Sequence of chain 1.C:
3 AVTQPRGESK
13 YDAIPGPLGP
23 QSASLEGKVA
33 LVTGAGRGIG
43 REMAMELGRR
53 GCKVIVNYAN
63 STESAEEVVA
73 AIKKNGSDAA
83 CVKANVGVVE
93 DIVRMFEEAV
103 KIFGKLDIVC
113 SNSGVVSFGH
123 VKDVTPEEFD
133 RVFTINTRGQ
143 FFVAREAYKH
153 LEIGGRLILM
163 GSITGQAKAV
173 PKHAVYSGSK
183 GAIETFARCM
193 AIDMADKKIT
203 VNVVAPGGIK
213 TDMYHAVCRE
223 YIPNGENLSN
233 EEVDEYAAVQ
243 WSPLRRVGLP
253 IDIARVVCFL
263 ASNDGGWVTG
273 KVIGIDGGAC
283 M

A protein and the small-molecule ligand that binds it are described below.
Small molecule (SMILES): O=C1CCc2cccc3c2N1CC3

Binding-site contacts:
Ligand atom C13 contacts residue TYR216 of chain 1.C at 3.9 Å (hydrophobic).
Ligand atom C7 contacts residue NDP1 of chain 1.I at 3.5 Å.
Ligand atom C6 contacts residue TYR223 of chain 1.C at 4.0 Å (hydrophobic).
Ligand atom C14 contacts residue CYS220 of chain 1.C at 4.0 Å (hydrophobic).
Ligand atom C5 contacts residue TYR223 of chain 1.C at 3.4 Å (hydrophobic).
Ligand atom C11 contacts residue THR166 of chain 1.C at 3.7 Å.
Ligand atom C2 contacts residue TYR223 of chain 1.C at 3.6 Å (hydrophobic).
Ligand atom C7 contacts residue TYR223 of chain 1.C at 3.6 Å (hydrophobic).
Ligand atom C5 contacts residue NDP1 of chain 1.I at 3.4 Å.
Ligand atom C1 contacts residue GLY210 of chain 1.C at 3.4 Å.
Ligand atom C7 contacts residue TYR178 of chain 1.C at 3.9 Å (hydrophobic).
Ligand atom C12 contacts residue TYR223 of chain 1.C at 3.9 Å (hydrophobic).
Ligand atom C3 contacts residue NDP1 of chain 1.I at 3.5 Å.
Ligand atom O10 contacts residue SER164 of chain 1.C at 2.6 Å (h-bond).
Ligand atom C12 contacts residue ILE165 of chain 1.C at 3.6 Å (hydrophobic).
Ligand atom C11 contacts residue ILE165 of chain 1.C at 3.5 Å (hydrophobic).
Ligand atom C3 contacts residue TYR223 of chain 1.C at 3.4 Å (hydrophobic).
Ligand atom C9 contacts residue NDP1 of chain 1.I at 3.4 Å.
Ligand atom O10 contacts residue TYR178 of chain 1.C at 2.7 Å (h-bond).
Ligand atom C11 contacts residue SER164 of chain 1.C at 3.3 Å.
Ligand atom C7 contacts residue MET215 of chain 1.C at 3.8 Å (hydrophobic).
Ligand atom C9 contacts residue SER164 of chain 1.C at 3.4 Å.
Ligand atom O10 contacts residue NDP1 of chain 1.I at 3.3 Å.
Ligand atom C9 contacts residue TYR178 of chain 1.C at 3.9 Å (hydrophobic).
Ligand atom C14 contacts residue TYR223 of chain 1.C at 3.6 Å (hydrophobic).
Ligand atom C13 contacts residue TYR223 of chain 1.C at 3.6 Å (hydrophobic).
Ligand atom N8 contacts residue NDP1 of chain 1.I at 3.6 Å (h-bond).
Ligand atom C6 contacts residue MET215 of chain 1.C at 3.9 Å (hydrophobic).
Ligand atom C2 contacts residue GLY210 of chain 1.C at 3.6 Å.
Ligand atom C6 contacts residue NDP1 of chain 1.I at 3.4 Å.
Ligand atom C13 contacts residue CYS220 of chain 1.C at 3.9 Å (hydrophobic).
Ligand atom N8 contacts residue TYR223 of chain 1.C at 3.2 Å (h-bond).
Ligand atom C11 contacts residue TYR223 of chain 1.C at 3.8 Å (hydrophobic).
Ligand atom C14 contacts residue TRP243 of chain 1.C at 3.9 Å (hydrophobic).
Ligand atom C14 contacts residue GLY210 of chain 1.C at 3.8 Å.
Ligand atom C6 contacts residue VAL219 of chain 1.C at 3.9 Å (hydrophobic).
Ligand atom C1 contacts residue TYR223 of chain 1.C at 3.8 Å (hydrophobic).
Ligand atom C9 contacts residue TYR223 of chain 1.C at 3.3 Å (hydrophobic).
Ligand atom O10 contacts residue TYR223 of chain 1.C at 3.8 Å.
Ligand atom C12 contacts residue GLY210 of chain 1.C at 3.8 Å.